This small molecule binds to this protein.
Small molecule (SMILES): CC(=O)N[C@@H]1[C@@H](O)[C@H](O)[C@@H](CO)O[C@H]1O

Sequence of chain 15.A:
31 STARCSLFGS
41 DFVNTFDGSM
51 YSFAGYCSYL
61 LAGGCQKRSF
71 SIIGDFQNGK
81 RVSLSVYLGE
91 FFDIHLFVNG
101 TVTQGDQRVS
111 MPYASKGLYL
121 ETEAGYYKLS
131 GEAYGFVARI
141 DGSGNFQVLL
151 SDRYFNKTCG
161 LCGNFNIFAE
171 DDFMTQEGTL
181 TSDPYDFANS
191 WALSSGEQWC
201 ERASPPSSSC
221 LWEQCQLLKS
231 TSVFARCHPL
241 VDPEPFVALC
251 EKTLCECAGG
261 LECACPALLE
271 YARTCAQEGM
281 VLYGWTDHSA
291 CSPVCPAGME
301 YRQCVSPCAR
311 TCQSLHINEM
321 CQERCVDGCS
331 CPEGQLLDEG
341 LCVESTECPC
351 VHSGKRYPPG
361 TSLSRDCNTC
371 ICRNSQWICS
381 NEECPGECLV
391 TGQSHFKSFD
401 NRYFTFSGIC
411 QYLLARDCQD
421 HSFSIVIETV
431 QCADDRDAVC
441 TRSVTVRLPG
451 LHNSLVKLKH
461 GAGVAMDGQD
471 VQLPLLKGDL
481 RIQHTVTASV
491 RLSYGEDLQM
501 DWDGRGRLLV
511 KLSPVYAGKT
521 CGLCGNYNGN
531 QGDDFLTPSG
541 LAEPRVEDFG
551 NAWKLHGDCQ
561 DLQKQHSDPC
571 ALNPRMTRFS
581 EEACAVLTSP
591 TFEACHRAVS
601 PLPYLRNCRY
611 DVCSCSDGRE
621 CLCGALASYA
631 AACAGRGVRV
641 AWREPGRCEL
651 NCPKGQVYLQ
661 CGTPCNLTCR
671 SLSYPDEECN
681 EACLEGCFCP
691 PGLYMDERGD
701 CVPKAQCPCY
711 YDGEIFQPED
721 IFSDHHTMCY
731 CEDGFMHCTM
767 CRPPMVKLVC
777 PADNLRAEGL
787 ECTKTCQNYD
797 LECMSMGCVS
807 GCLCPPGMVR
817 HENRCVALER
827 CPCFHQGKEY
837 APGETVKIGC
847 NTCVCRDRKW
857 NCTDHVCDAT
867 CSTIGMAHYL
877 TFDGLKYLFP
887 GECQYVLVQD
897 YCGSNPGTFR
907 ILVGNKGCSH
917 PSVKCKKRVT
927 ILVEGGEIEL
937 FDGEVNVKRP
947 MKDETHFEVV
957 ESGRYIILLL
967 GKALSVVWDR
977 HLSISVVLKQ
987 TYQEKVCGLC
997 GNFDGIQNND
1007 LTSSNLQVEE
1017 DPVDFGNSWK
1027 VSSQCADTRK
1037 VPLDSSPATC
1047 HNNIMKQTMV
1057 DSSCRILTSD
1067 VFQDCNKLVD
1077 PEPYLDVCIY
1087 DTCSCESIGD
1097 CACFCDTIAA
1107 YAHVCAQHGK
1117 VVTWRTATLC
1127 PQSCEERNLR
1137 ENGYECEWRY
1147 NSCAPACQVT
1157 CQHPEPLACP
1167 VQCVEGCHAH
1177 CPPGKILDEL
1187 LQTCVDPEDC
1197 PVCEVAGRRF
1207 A

Binding-site contacts:
Ligand atom O5 contacts residue ASN857 of chain 15.A at 2.4 Å (h-bond).
Ligand atom N2 contacts residue ASN857 of chain 15.A at 2.9 Å (h-bond).
Ligand atom C5 contacts residue ASN857 of chain 15.A at 3.7 Å.
Ligand atom C8 contacts residue ASN857 of chain 15.A at 4.0 Å.
Ligand atom C7 contacts residue ASN857 of chain 15.A at 3.2 Å.
Ligand atom C2 contacts residue ASN857 of chain 15.A at 2.4 Å.
Ligand atom C3 contacts residue ASN857 of chain 15.A at 3.8 Å.
Ligand atom C4 contacts residue ASN857 of chain 15.A at 4.2 Å.
Ligand atom O7 contacts residue ASN857 of chain 15.A at 3.1 Å (h-bond).
Ligand atom C1 contacts residue ASN857 of chain 15.A at 1.4 Å.